The protein below binds the small molecule below.
Small molecule (SMILES): CCCC(=O)Nc1nnn(CC)n1

Sequence of chain 1.A:
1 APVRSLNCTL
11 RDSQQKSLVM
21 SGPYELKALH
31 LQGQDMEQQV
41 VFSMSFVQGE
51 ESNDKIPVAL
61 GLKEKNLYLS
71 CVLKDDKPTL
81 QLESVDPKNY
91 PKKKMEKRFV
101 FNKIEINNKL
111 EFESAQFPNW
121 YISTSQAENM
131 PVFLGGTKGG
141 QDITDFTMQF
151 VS

Binding-site contacts:
Ligand atom N2 contacts residue PRO131 of chain 1.A at 4.5 Å.
Ligand atom C contacts residue VAL132 of chain 1.A at 4.4 Å (hydrophobic).
Ligand atom C2 contacts residue TYR24 of chain 1.A at 3.8 Å (hydrophobic).
Ligand atom O contacts residue PRO131 of chain 1.A at 4.1 Å.
Ligand atom C3 contacts residue LEU26 of chain 1.A at 4.0 Å (hydrophobic).
Ligand atom C5 contacts residue GLU25 of chain 1.A at 3.1 Å.
Ligand atom O contacts residue LEU26 of chain 1.A at 3.0 Å (h-bond).
Ligand atom O contacts residue TYR24 of chain 1.A at 4.1 Å.
Ligand atom O contacts residue GLU25 of chain 1.A at 3.4 Å.
Ligand atom C contacts residue LEU80 of chain 1.A at 3.7 Å (hydrophobic).
Ligand atom C4 contacts residue PRO131 of chain 1.A at 4.2 Å (hydrophobic).
Ligand atom C5 contacts residue PRO131 of chain 1.A at 4.1 Å (hydrophobic).
Ligand atom C6 contacts residue PRO131 of chain 1.A at 3.6 Å (hydrophobic).
Ligand atom C contacts residue LEU82 of chain 1.A at 4.0 Å (hydrophobic).
Ligand atom N3 contacts residue GLU25 of chain 1.A at 3.6 Å (salt-bridge).
Ligand atom N contacts residue TYR24 of chain 1.A at 4.4 Å.
Ligand atom N3 contacts residue PRO131 of chain 1.A at 3.8 Å.
Ligand atom C1 contacts residue GLU25 of chain 1.A at 4.5 Å.
Ligand atom C1 contacts residue TYR24 of chain 1.A at 4.1 Å (hydrophobic).
Ligand atom C1 contacts residue VAL132 of chain 1.A at 3.8 Å (hydrophobic).
Ligand atom N4 contacts residue GLU25 of chain 1.A at 3.5 Å.
Ligand atom C1 contacts residue LEU26 of chain 1.A at 3.7 Å (hydrophobic).
Ligand atom C3 contacts residue GLU25 of chain 1.A at 4.0 Å.
Ligand atom C contacts residue GLN81 of chain 1.A at 3.9 Å.
Ligand atom O contacts residue VAL132 of chain 1.A at 4.1 Å.
Ligand atom C2 contacts residue VAL132 of chain 1.A at 3.9 Å (hydrophobic).
Ligand atom C2 contacts residue GLN81 of chain 1.A at 4.4 Å.
Ligand atom C3 contacts residue TYR24 of chain 1.A at 3.9 Å (hydrophobic).
Ligand atom C6 contacts residue LYS27 of chain 1.A at 3.9 Å.
Ligand atom C4 contacts residue GLU25 of chain 1.A at 4.2 Å.
Ligand atom C2 contacts residue LEU80 of chain 1.A at 3.6 Å (hydrophobic).
Ligand atom C3 contacts residue VAL132 of chain 1.A at 4.0 Å (hydrophobic).
Ligand atom C contacts residue LEU69 of chain 1.A at 3.5 Å (hydrophobic).
Ligand atom C5 contacts residue LYS27 of chain 1.A at 3.8 Å.
Ligand atom C2 contacts residue LEU26 of chain 1.A at 4.5 Å (hydrophobic).
Ligand atom C contacts residue LEU26 of chain 1.A at 4.3 Å (hydrophobic).
Ligand atom N2 contacts residue GLU25 of chain 1.A at 4.3 Å.
Ligand atom N4 contacts residue PRO131 of chain 1.A at 3.8 Å.